Sequence of chain 2.A:
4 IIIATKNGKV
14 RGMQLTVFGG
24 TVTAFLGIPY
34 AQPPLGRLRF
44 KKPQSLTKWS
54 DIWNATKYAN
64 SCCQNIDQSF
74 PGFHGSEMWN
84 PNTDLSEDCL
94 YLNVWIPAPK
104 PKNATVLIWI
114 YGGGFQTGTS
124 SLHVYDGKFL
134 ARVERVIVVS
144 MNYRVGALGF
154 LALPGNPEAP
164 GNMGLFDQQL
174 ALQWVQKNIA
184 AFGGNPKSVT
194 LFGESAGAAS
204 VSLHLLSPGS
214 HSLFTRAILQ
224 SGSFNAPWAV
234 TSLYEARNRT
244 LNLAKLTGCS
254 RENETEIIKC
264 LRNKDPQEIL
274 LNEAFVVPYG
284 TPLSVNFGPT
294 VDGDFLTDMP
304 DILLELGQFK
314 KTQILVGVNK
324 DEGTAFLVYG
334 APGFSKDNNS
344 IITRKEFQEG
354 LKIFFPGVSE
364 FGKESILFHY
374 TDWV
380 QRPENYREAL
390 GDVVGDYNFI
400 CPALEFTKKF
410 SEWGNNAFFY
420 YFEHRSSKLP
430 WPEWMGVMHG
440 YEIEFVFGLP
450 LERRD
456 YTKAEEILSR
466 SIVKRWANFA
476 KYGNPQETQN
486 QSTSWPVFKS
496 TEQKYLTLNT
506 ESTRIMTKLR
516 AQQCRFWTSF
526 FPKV

Binding-site contacts:
Ligand atom C3 contacts residue SER198 of chain 2.A at 2.9 Å.
Ligand atom C4 contacts residue SER198 of chain 2.A at 2.2 Å.
Ligand atom C4 contacts residue GLY117 of chain 2.A at 3.6 Å.
Ligand atom C4 contacts residue HIS438 of chain 2.A at 3.6 Å.
Ligand atom C2 contacts residue GLY117 of chain 2.A at 3.8 Å.
Ligand atom C3 contacts residue HIS438 of chain 2.A at 3.9 Å.
Ligand atom C3 contacts residue PHE329 of chain 2.A at 4.2 Å (hydrophobic).
Ligand atom C1 contacts residue VAL288 of chain 2.A at 4.2 Å (hydrophobic).
Ligand atom C3 contacts residue GLY117 of chain 2.A at 4.3 Å.
Ligand atom O1 contacts residue GOL1 of chain 2.O at 3.3 Å (h-bond).
Ligand atom C4 contacts residue GLY116 of chain 2.A at 4.1 Å.
Ligand atom O1 contacts residue HIS438 of chain 2.A at 3.4 Å (h-bond).
Ligand atom C4 contacts residue GOL1 of chain 2.O at 4.5 Å.
Ligand atom C1 contacts residue LEU286 of chain 2.A at 3.9 Å (hydrophobic).
Ligand atom C2 contacts residue TRP231 of chain 2.A at 3.9 Å (hydrophobic).
Ligand atom O2 contacts residue GLY116 of chain 2.A at 3.2 Å (h-bond).
Ligand atom O2 contacts residue GLY117 of chain 2.A at 2.7 Å (h-bond).
Ligand atom C3 contacts residue PHE398 of chain 2.A at 3.9 Å (hydrophobic).
Ligand atom O1 contacts residue SER198 of chain 2.A at 3.0 Å (h-bond).
Ligand atom C2 contacts residue SER198 of chain 2.A at 4.0 Å.
Ligand atom O2 contacts residue GLY115 of chain 2.A at 4.2 Å.
Ligand atom C2 contacts residue LEU286 of chain 2.A at 4.5 Å (hydrophobic).
Ligand atom C4 contacts residue ALA199 of chain 2.A at 3.9 Å (hydrophobic).
Ligand atom O1 contacts residue GLY117 of chain 2.A at 3.8 Å.
Ligand atom C1 contacts residue GLY117 of chain 2.A at 3.7 Å.
Ligand atom O1 contacts residue GLY116 of chain 2.A at 3.7 Å.
Ligand atom O2 contacts residue ALA199 of chain 2.A at 2.9 Å (h-bond).
Ligand atom O2 contacts residue SER198 of chain 2.A at 2.7 Å (h-bond).

A small-molecule ligand and the protein it binds are described below.
Small molecule (SMILES): CCCC(=O)O